Binding-site contacts:
Ligand atom O6 contacts residue SER151 of chain 1.B at 4.0 Å.
Ligand atom N2 contacts residue ASN149 of chain 1.B at 3.0 Å (h-bond).
Ligand atom C7 contacts residue ASN148 of chain 1.B at 3.1 Å.
Ligand atom C5 contacts residue ASN149 of chain 1.B at 3.6 Å.
Ligand atom C3 contacts residue ASN149 of chain 1.B at 3.8 Å.
Ligand atom O4 contacts residue HIS146 of chain 1.B at 4.5 Å.
Ligand atom C4 contacts residue HIS146 of chain 1.B at 4.1 Å.
Ligand atom C6 contacts residue SER151 of chain 1.B at 4.4 Å.
Ligand atom O3 contacts residue HIS146 of chain 1.B at 3.5 Å (h-bond).
Ligand atom C2 contacts residue ASN149 of chain 1.B at 2.5 Å.
Ligand atom C2 contacts residue ASN148 of chain 1.B at 4.1 Å.
Ligand atom C4 contacts residue ASN149 of chain 1.B at 4.3 Å.
Ligand atom O7 contacts residue ASN148 of chain 1.B at 3.4 Å (h-bond).
Ligand atom C4 contacts residue MET153 of chain 1.B at 4.5 Å (hydrophobic).
Ligand atom C7 contacts residue ASN149 of chain 1.B at 4.3 Å.
Ligand atom O7 contacts residue HIS146 of chain 1.B at 4.0 Å.
Ligand atom C2 contacts residue HIS146 of chain 1.B at 4.4 Å.
Ligand atom C6 contacts residue MET153 of chain 1.B at 3.9 Å (hydrophobic).
Ligand atom N2 contacts residue ASN148 of chain 1.B at 3.6 Å.
Ligand atom O5 contacts residue ASN149 of chain 1.B at 2.4 Å (h-bond).
Ligand atom O5 contacts residue SER151 of chain 1.B at 3.9 Å.
Ligand atom C1 contacts residue ASN149 of chain 1.B at 1.4 Å.
Ligand atom C3 contacts residue HIS146 of chain 1.B at 4.5 Å.
Ligand atom C8 contacts residue ASN148 of chain 1.B at 3.0 Å.

Sequence of chain 1.B:
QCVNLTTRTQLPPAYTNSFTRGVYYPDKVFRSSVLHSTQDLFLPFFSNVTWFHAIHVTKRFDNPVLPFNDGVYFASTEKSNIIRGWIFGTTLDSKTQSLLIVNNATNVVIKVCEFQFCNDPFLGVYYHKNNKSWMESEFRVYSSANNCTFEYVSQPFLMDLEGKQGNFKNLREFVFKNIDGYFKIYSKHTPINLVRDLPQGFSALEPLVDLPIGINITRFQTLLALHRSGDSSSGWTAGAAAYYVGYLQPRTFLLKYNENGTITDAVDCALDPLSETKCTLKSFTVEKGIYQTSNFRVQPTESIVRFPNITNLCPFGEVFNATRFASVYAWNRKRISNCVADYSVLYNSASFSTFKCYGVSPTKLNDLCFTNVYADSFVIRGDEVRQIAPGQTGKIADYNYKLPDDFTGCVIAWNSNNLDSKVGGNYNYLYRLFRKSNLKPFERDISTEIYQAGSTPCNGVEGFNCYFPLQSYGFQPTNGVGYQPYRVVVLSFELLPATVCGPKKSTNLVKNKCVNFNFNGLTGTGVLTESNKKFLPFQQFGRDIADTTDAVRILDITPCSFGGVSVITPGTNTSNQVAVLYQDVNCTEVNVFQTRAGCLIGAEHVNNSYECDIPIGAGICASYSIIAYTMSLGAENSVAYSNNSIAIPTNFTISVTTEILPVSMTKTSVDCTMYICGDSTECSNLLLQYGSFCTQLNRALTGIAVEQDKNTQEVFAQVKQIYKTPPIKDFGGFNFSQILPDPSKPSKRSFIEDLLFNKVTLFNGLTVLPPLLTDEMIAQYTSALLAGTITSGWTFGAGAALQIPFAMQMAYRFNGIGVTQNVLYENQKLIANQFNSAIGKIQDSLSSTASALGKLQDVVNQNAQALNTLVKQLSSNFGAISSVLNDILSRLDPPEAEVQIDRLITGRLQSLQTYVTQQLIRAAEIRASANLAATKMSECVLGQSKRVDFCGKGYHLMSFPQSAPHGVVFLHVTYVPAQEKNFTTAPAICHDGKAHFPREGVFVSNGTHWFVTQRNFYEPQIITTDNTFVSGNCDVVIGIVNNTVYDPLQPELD

A small-molecule ligand and the protein it binds are described below.
Small molecule (SMILES): CC(=O)N[C@@H]1[C@@H](O)[C@H](O)[C@@H](CO)O[C@H]1O